Binding-site contacts:
Ligand atom C10 contacts residue PHE78 of chain 1.A at 3.7 Å (hydrophobic).
Ligand atom O1A contacts residue ASN220 of chain 1.A at 3.2 Å (h-bond).
Ligand atom O2B contacts residue TYR315 of chain 1.A at 2.7 Å (h-bond).
Ligand atom PA contacts residue MG1 of chain 1.D at 3.4 Å.
Ligand atom C1 contacts residue PHE77 of chain 1.A at 3.7 Å (hydrophobic).
Ligand atom O1A contacts residue MG1 of chain 1.E at 3.6 Å.
Ligand atom O3B contacts residue GLU228 of chain 1.A at 2.9 Å (salt-bridge).
Ligand atom O1 contacts residue PHE77 of chain 1.A at 3.6 Å.
Ligand atom O3B contacts residue TYR315 of chain 1.A at 3.5 Å (h-bond).
Ligand atom C9 contacts residue ASN305 of chain 1.A at 3.6 Å.
Ligand atom C4 contacts residue ASN217 of chain 1.A at 3.4 Å.
Ligand atom O3B contacts residue ASN220 of chain 1.A at 3.2 Å (h-bond).
Ligand atom O1A contacts residue MG1 of chain 1.D at 2.3 Å.
Ligand atom C4 contacts residue MET180 of chain 1.A at 3.5 Å (hydrophobic).
Ligand atom O1B contacts residue MG1 of chain 1.E at 2.1 Å.
Ligand atom O1B contacts residue LYS227 of chain 1.A at 2.8 Å (salt-bridge).
Ligand atom C9 contacts residue TRP308 of chain 1.A at 3.8 Å (hydrophobic).
Ligand atom O2B contacts residue ARG314 of chain 1.A at 2.6 Å (salt-bridge).
Ligand atom O1B contacts residue GLU228 of chain 1.A at 3.7 Å.
Ligand atom PB contacts residue MG1 of chain 1.D at 3.3 Å.
Ligand atom F2 contacts residue ARG174 of chain 1.A at 3.3 Å.
Ligand atom C5 contacts residue ASN220 of chain 1.A at 3.7 Å.
Ligand atom O3B contacts residue SER224 of chain 1.A at 3.1 Å (h-bond).
Ligand atom C9 contacts residue ASN220 of chain 1.A at 3.7 Å.
Ligand atom O3B contacts residue MG1 of chain 1.D at 2.0 Å.
Ligand atom C2 contacts residue ARG174 of chain 1.A at 3.6 Å.
Ligand atom O1A contacts residue GLU228 of chain 1.A at 3.0 Å (salt-bridge).
Ligand atom C6 contacts residue ASN305 of chain 1.A at 3.5 Å.
Ligand atom O3A contacts residue MG1 of chain 1.E at 3.1 Å.
Ligand atom C6 contacts residue ILE216 of chain 1.A at 3.5 Å (hydrophobic).
Ligand atom PA contacts residue MG1 of chain 1.E at 3.0 Å.
Ligand atom O3A contacts residue MG1 of chain 1.D at 3.5 Å.
Ligand atom PB contacts residue ARG314 of chain 1.A at 3.5 Å.
Ligand atom C9 contacts residue TYR315 of chain 1.A at 3.6 Å (hydrophobic).
Ligand atom O2A contacts residue ASP81 of chain 1.A at 3.3 Å (salt-bridge).
Ligand atom PB contacts residue MG1 of chain 1.E at 3.2 Å.
Ligand atom O2A contacts residue MG1 of chain 1.E at 2.0 Å.
Ligand atom F2 contacts residue PHE179 of chain 1.A at 3.2 Å.
Ligand atom PB contacts residue TYR315 of chain 1.A at 3.6 Å.
Ligand atom O1B contacts residue ARG314 of chain 1.A at 3.0 Å (salt-bridge).

This protein binds this small molecule.
Small molecule (SMILES): CC(C)=CCC/C(C)=C(/F)CO[P](=O)(O)OP(=O)(O)O

Sequence of chain 1.A:
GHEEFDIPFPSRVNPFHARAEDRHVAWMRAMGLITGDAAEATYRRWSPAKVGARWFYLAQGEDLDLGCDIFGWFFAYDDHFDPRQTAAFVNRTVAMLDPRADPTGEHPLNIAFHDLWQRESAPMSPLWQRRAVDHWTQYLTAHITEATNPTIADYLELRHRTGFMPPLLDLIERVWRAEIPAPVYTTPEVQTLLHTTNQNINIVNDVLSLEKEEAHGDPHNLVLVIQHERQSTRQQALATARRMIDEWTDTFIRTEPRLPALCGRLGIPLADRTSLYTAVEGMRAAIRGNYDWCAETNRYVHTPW